Sequence of chain 19.A:
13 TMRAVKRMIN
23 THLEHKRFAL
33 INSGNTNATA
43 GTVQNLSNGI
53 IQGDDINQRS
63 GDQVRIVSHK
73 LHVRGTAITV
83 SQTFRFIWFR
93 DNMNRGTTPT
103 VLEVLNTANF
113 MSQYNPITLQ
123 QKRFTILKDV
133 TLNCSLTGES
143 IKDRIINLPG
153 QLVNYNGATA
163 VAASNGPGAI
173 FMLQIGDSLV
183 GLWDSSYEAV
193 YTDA

Binding-site contacts:
Ligand atom N1 contacts residue A3 of chain 19.B at 4.3 Å.
Ligand atom OP2 contacts residue ARG19 of chain 19.A at 2.1 Å (salt-bridge).
Ligand atom C4 contacts residue ARG19 of chain 19.A at 3.9 Å.
Ligand atom O4' contacts residue ARG19 of chain 19.A at 3.9 Å.
Ligand atom O4 contacts residue A1 of chain 19.B at 3.0 Å (h-bond).
Ligand atom N1 contacts residue ARG19 of chain 19.A at 3.9 Å.
Ligand atom C3' contacts residue ARG19 of chain 19.A at 3.4 Å.
Ligand atom OP1 contacts residue ARG15 of chain 19.A at 2.5 Å.
Ligand atom O3' contacts residue ARG19 of chain 19.A at 3.6 Å (salt-bridge).
Ligand atom C4 contacts residue A3 of chain 19.B at 3.6 Å.
Ligand atom OP1 contacts residue LYS18 of chain 19.A at 3.7 Å.
Ligand atom C1' contacts residue ARG19 of chain 19.A at 4.3 Å.
Ligand atom C2 contacts residue A3 of chain 19.B at 3.5 Å.
Ligand atom C3' contacts residue ARG15 of chain 19.A at 3.8 Å.
Ligand atom C2 contacts residue A2 of chain 19.B at 3.9 Å.
Ligand atom N3 contacts residue A2 of chain 19.B at 3.7 Å.
Ligand atom C4 contacts residue A1 of chain 19.B at 3.4 Å.
Ligand atom C2' contacts residue ARG19 of chain 19.A at 3.6 Å.
Ligand atom OP2 contacts residue ARG15 of chain 19.A at 2.5 Å.
Ligand atom O3' contacts residue ARG15 of chain 19.A at 3.1 Å (salt-bridge).
Ligand atom OP1 contacts residue MET14 of chain 19.A at 3.8 Å.
Ligand atom OP2 contacts residue ALA16 of chain 19.A at 4.1 Å.
Ligand atom C2 contacts residue A1 of chain 19.B at 3.1 Å.
Ligand atom C6 contacts residue ARG19 of chain 19.A at 2.7 Å.
Ligand atom O2 contacts residue A3 of chain 19.B at 3.2 Å.
Ligand atom P contacts residue ARG15 of chain 19.A at 3.1 Å.
Ligand atom C5' contacts residue ARG19 of chain 19.A at 3.2 Å.
Ligand atom O2 contacts residue A1 of chain 19.B at 2.7 Å (h-bond).
Ligand atom C4' contacts residue ARG19 of chain 19.A at 3.7 Å.
Ligand atom C4' contacts residue ARG15 of chain 19.A at 3.3 Å.
Ligand atom C5' contacts residue ARG15 of chain 19.A at 2.5 Å.
Ligand atom OP1 contacts residue ARG19 of chain 19.A at 4.1 Å.
Ligand atom C5 contacts residue ARG19 of chain 19.A at 2.9 Å.
Ligand atom N3 contacts residue A1 of chain 19.B at 2.7 Å (h-bond).
Ligand atom O4 contacts residue A3 of chain 19.B at 2.8 Å (h-bond).
Ligand atom P contacts residue ARG19 of chain 19.A at 2.8 Å.
Ligand atom N3 contacts residue A3 of chain 19.B at 2.8 Å (h-bond).
Ligand atom O5' contacts residue ARG15 of chain 19.A at 3.6 Å.
Ligand atom O2 contacts residue A2 of chain 19.B at 3.7 Å.
Ligand atom O5' contacts residue ARG19 of chain 19.A at 2.1 Å (salt-bridge).

The small molecule below binds the protein below.
Small molecule (SMILES): O=c1ccn([C@@H]2O[C@H](CO[P](=O)(O)O[C@H]3[C@@H](O)[C@H](n4ccc(=O)[nH]c4=O)O[C@@H]3CO[P](=O)(O)O[C@H]3[C@@H](O)[C@H](n4ccc(=O)[nH]c4=O)O[C@@H]3CO[P](=O)(O)O[C@H]3[C@@H](O)[C@H](n4ccc(=O)[nH]c4=O)O[C@@H]3COP(=O)=O)[C@@H](O)[C@H]2O)c(=O)[nH]1